Sequence of chain 1.A:
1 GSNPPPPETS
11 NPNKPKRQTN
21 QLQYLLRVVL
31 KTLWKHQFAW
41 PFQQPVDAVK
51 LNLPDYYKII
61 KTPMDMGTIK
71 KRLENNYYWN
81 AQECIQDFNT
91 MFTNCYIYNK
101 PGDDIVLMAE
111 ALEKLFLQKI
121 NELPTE

This protein binds this small molecule.
Small molecule (SMILES): CCN1C(=O)c2cccc3c(NS(=O)(=O)c4cc(Br)ccc4OC)ccc1c23

Binding-site contacts:
Ligand atom CAK contacts residue ASN99 of chain 1.A at 4.2 Å.
Ligand atom CAF contacts residue LEU51 of chain 1.A at 4.1 Å (hydrophobic).
Ligand atom CAV contacts residue ILE105 of chain 1.A at 4.3 Å (hydrophobic).
Ligand atom BRA contacts residue ILE105 of chain 1.A at 3.7 Å.
Ligand atom BRA contacts residue ASP104 of chain 1.A at 4.3 Å.
Ligand atom SAQ contacts residue LEU51 of chain 1.A at 4.2 Å.
Ligand atom CAE contacts residue ILE105 of chain 1.A at 4.0 Å (hydrophobic).
Ligand atom OAS contacts residue LEU51 of chain 1.A at 4.0 Å.
Ligand atom OAM contacts residue CYS95 of chain 1.A at 4.3 Å.
Ligand atom CAC contacts residue LEU53 of chain 1.A at 4.0 Å (hydrophobic).
Ligand atom OAM contacts residue ILE105 of chain 1.A at 4.2 Å.
Ligand atom CAK contacts residue LEU53 of chain 1.A at 4.1 Å (hydrophobic).
Ligand atom CAJ contacts residue LEU53 of chain 1.A at 3.8 Å (hydrophobic).
Ligand atom CAU contacts residue TRP40 of chain 1.A at 3.9 Å (hydrophobic).
Ligand atom CAL contacts residue TYR98 of chain 1.A at 3.8 Å (hydrophobic).
Ligand atom CAL contacts residue ILE105 of chain 1.A at 4.3 Å (hydrophobic).
Ligand atom CAN contacts residue VAL46 of chain 1.A at 3.6 Å (hydrophobic).
Ligand atom CAD contacts residue ASN99 of chain 1.A at 4.2 Å.
Ligand atom NAA contacts residue VAL46 of chain 1.A at 4.0 Å.
Ligand atom CAG contacts residue LEU51 of chain 1.A at 3.4 Å (hydrophobic).
Ligand atom OAM contacts residue TYR56 of chain 1.A at 4.0 Å.
Ligand atom CAB contacts residue ILE105 of chain 1.A at 4.3 Å (hydrophobic).
Ligand atom CAI contacts residue LEU53 of chain 1.A at 3.7 Å (hydrophobic).
Ligand atom CAO contacts residue PRO41 of chain 1.A at 3.8 Å (hydrophobic).
Ligand atom CAF contacts residue PRO41 of chain 1.A at 3.7 Å (hydrophobic).
Ligand atom CAL contacts residue ASN99 of chain 1.A at 3.5 Å.
Ligand atom CAO contacts residue ILE105 of chain 1.A at 3.9 Å (hydrophobic).
Ligand atom CAE contacts residue ASN99 of chain 1.A at 3.9 Å.
Ligand atom CAH contacts residue LEU51 of chain 1.A at 3.7 Å (hydrophobic).
Ligand atom OAR contacts residue TRP40 of chain 1.A at 3.2 Å.
Ligand atom CAB contacts residue VAL46 of chain 1.A at 4.3 Å (hydrophobic).
Ligand atom OAM contacts residue ASN99 of chain 1.A at 3.0 Å (h-bond).
Ligand atom NAP contacts residue LEU51 of chain 1.A at 3.6 Å.
Ligand atom CAH contacts residue LEU53 of chain 1.A at 4.2 Å (hydrophobic).
Ligand atom CAO contacts residue PHE42 of chain 1.A at 3.4 Å (hydrophobic).
Ligand atom CAN contacts residue PRO41 of chain 1.A at 4.1 Å (hydrophobic).
Ligand atom CAD contacts residue ILE105 of chain 1.A at 4.1 Å (hydrophobic).
Ligand atom OAM contacts residue TYR98 of chain 1.A at 4.0 Å.
Ligand atom BRA contacts residue MET108 of chain 1.A at 3.1 Å.
Ligand atom NAA contacts residue ILE105 of chain 1.A at 4.2 Å.